Sequence of chain 1.B:
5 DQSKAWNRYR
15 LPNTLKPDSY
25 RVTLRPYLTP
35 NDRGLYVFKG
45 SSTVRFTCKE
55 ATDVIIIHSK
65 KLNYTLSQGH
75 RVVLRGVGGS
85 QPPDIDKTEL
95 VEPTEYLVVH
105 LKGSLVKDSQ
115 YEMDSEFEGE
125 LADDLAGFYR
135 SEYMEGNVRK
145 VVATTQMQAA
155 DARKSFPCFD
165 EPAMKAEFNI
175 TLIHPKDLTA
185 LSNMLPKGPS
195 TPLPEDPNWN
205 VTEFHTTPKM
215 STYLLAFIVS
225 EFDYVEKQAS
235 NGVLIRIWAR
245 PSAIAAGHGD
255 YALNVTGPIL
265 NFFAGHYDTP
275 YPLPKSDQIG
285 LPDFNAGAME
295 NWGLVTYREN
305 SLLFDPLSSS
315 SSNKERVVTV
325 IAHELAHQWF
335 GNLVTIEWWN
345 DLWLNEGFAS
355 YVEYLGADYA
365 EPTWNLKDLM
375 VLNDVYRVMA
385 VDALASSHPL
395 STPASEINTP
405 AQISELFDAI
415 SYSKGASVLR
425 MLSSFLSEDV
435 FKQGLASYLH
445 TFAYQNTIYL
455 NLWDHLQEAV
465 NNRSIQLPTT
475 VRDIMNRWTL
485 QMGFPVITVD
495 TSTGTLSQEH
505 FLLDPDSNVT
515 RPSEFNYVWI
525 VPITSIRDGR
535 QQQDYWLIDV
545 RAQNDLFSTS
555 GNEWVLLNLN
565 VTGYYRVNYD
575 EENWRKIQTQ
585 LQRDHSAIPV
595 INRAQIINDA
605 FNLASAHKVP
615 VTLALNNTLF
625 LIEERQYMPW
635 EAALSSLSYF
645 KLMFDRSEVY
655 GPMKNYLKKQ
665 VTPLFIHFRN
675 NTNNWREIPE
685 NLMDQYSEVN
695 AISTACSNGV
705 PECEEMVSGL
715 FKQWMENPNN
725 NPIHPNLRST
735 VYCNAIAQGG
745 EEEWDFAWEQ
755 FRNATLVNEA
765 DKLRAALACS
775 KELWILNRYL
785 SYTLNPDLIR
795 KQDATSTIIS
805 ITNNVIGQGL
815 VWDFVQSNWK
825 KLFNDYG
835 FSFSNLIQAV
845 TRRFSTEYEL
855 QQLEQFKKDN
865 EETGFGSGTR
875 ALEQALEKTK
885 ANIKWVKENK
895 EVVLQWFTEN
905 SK

A protein and the small-molecule ligand that binds it are described below.
Small molecule (SMILES): CC(=O)N[C@H]1[C@H](O[C@H]2[C@H](O)[C@@H](NC(C)=O)CO[C@@H]2CO)O[C@H](CO)[C@@H](O)[C@@H]1O

Binding-site contacts:
Ligand atom C7 contacts residue ASN173 of chain 1.B at 3.4 Å.
Ligand atom C2 contacts residue ASN173 of chain 1.B at 2.4 Å.
Ligand atom N2 contacts residue TYR24 of chain 1.B at 4.2 Å.
Ligand atom C8 contacts residue ARG25 of chain 1.B at 3.7 Å.
Ligand atom C7 contacts residue TYR24 of chain 1.B at 4.1 Å (hydrophobic).
Ligand atom C8 contacts residue TYR24 of chain 1.B at 3.6 Å (hydrophobic).
Ligand atom C1 contacts residue THR210 of chain 1.B at 4.0 Å.
Ligand atom C3 contacts residue ASN173 of chain 1.B at 3.8 Å.
Ligand atom O5 contacts residue THR210 of chain 1.B at 3.2 Å (h-bond).
Ligand atom C1 contacts residue ASN173 of chain 1.B at 1.4 Å.
Ligand atom C2 contacts residue ARG49 of chain 1.B at 4.5 Å.
Ligand atom O7 contacts residue ARG25 of chain 1.B at 2.5 Å (salt-bridge).
Ligand atom C8 contacts residue ARG49 of chain 1.B at 4.1 Å.
Ligand atom C5 contacts residue THR210 of chain 1.B at 3.7 Å.
Ligand atom O7 contacts residue ASN173 of chain 1.B at 3.5 Å (h-bond).
Ligand atom N2 contacts residue SER23 of chain 1.B at 2.6 Å (h-bond).
Ligand atom N2 contacts residue ASN173 of chain 1.B at 2.9 Å (h-bond).
Ligand atom C4 contacts residue ASN173 of chain 1.B at 4.1 Å.
Ligand atom C7 contacts residue SER23 of chain 1.B at 3.4 Å.
Ligand atom C8 contacts residue SER23 of chain 1.B at 3.4 Å.
Ligand atom C2 contacts residue SER23 of chain 1.B at 3.5 Å.
Ligand atom N2 contacts residue ARG49 of chain 1.B at 4.0 Å.
Ligand atom O6 contacts residue THR210 of chain 1.B at 4.0 Å.
Ligand atom C8 contacts residue THR47 of chain 1.B at 3.8 Å.
Ligand atom C6 contacts residue THR210 of chain 1.B at 3.5 Å.
Ligand atom C5 contacts residue ASN173 of chain 1.B at 3.6 Å.
Ligand atom C7 contacts residue ARG49 of chain 1.B at 3.9 Å.
Ligand atom C3 contacts residue ARG49 of chain 1.B at 3.7 Å.
Ligand atom O5 contacts residue ASN173 of chain 1.B at 2.3 Å (h-bond).
Ligand atom C3 contacts residue SER23 of chain 1.B at 3.9 Å.
Ligand atom C1 contacts residue SER23 of chain 1.B at 3.6 Å.
Ligand atom O3 contacts residue ARG49 of chain 1.B at 3.0 Å (salt-bridge).
Ligand atom O7 contacts residue ARG49 of chain 1.B at 4.2 Å.
Ligand atom C7 contacts residue ARG25 of chain 1.B at 3.5 Å.
Ligand atom O6 contacts residue ARG49 of chain 1.B at 4.0 Å.